Binding-site contacts:
Ligand atom O7 contacts residue LYS99 of chain 1.A at 3.6 Å.
Ligand atom O6 contacts residue PHE8 of chain 1.A at 3.4 Å.
Ligand atom O3 contacts residue LYS11 of chain 1.A at 2.7 Å (salt-bridge).
Ligand atom O3 contacts residue ASP30 of chain 1.A at 2.6 Å (salt-bridge).
Ligand atom C4 contacts residue PHE6 of chain 1.A at 3.7 Å (hydrophobic).
Ligand atom O5 contacts residue ASN62 of chain 1.A at 2.7 Å (h-bond).
Ligand atom C2 contacts residue PHE8 of chain 1.A at 3.7 Å (hydrophobic).
Ligand atom C6 contacts residue PHE8 of chain 1.A at 3.6 Å (hydrophobic).
Ligand atom C2 contacts residue PHE6 of chain 1.A at 3.4 Å (hydrophobic).
Ligand atom C7 contacts residue ARG66 of chain 1.A at 3.5 Å.
Ligand atom O7 contacts residue ARG66 of chain 1.A at 3.4 Å (salt-bridge).
Ligand atom C8 contacts residue ASP30 of chain 1.A at 3.6 Å.
Ligand atom C6 contacts residue THR25 of chain 1.A at 3.5 Å.
Ligand atom C4 contacts residue LYS11 of chain 1.A at 3.5 Å.
Ligand atom C5 contacts residue MAN4 of chain 1.D at 3.5 Å.
Ligand atom C3 contacts residue ASP30 of chain 1.A at 3.0 Å.
Ligand atom C2 contacts residue ASN62 of chain 1.A at 2.6 Å.
Ligand atom O5 contacts residue GLN60 of chain 1.A at 3.0 Å (h-bond).
Ligand atom C8 contacts residue ARG66 of chain 1.A at 2.9 Å.
Ligand atom O4 contacts residue MAN4 of chain 1.D at 2.8 Å (h-bond).
Ligand atom C7 contacts residue ASP30 of chain 1.A at 3.4 Å.
Ligand atom N2 contacts residue THR64 of chain 1.A at 3.4 Å (h-bond).
Ligand atom C4 contacts residue MAN4 of chain 1.D at 3.7 Å.
Ligand atom C1 contacts residue PHE6 of chain 1.A at 3.7 Å (hydrophobic).
Ligand atom C3 contacts residue LYS11 of chain 1.A at 3.3 Å.
Ligand atom C5 contacts residue ASN62 of chain 1.A at 3.6 Å.
Ligand atom O6 contacts residue PHE6 of chain 1.A at 3.3 Å.
Ligand atom C2 contacts residue ASP30 of chain 1.A at 3.6 Å.
Ligand atom C1 contacts residue GLN60 of chain 1.A at 3.6 Å.
Ligand atom O4 contacts residue LYS11 of chain 1.A at 2.7 Å (salt-bridge).
Ligand atom N2 contacts residue ASN62 of chain 1.A at 2.8 Å (h-bond).
Ligand atom O5 contacts residue PHE6 of chain 1.A at 3.4 Å.
Ligand atom N2 contacts residue ASP30 of chain 1.A at 3.0 Å (salt-bridge).
Ligand atom C3 contacts residue ASN62 of chain 1.A at 3.7 Å.
Ligand atom O3 contacts residue ARG66 of chain 1.A at 3.1 Å (salt-bridge).
Ligand atom C1 contacts residue ASN62 of chain 1.A at 1.5 Å.
Ligand atom O6 contacts residue GLN60 of chain 1.A at 3.2 Å (h-bond).
Ligand atom O7 contacts residue VAL27 of chain 1.A at 3.6 Å.
Ligand atom O7 contacts residue VAL29 of chain 1.A at 3.7 Å.
Ligand atom C8 contacts residue THR64 of chain 1.A at 3.6 Å.

Sequence of chain 1.A:
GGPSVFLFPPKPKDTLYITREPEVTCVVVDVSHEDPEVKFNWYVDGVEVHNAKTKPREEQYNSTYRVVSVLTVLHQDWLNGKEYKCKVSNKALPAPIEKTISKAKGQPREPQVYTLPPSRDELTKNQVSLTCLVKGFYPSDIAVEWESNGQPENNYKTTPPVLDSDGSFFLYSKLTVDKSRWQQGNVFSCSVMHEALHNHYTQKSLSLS

The small molecule below binds the protein below.
Small molecule (SMILES): CC(=O)N[C@H]1[C@H](O[C@H]2[C@H](O)[C@@H](NC(C)=O)CO[C@@H]2CO[C@H]2O[C@@H](C)[C@@H](O)[C@@H](O)[C@@H]2O)O[C@H](CO)[C@@H](O[C@@H]2O[C@H](CO[C@H]3O[C@H](CO)[C@@H](O)[C@H](O)[C@@H]3O[C@@H]3O[C@H](CO)[C@@H](O)[C@H](O)[C@H]3NC(C)=O)[C@@H](O)[C@H](O[C@H]3O[C@H](CO)[C@@H](O)[C@H](O)[C@@H]3O[C@@H]3O[C@H](CO)[C@@H](O)[C@H](O)[C@H]3NC(C)=O)[C@@H]2O)[C@@H]1O